Binding-site contacts:
Ligand atom C4 contacts residue GLU168 of chain 1.A at 4.1 Å.
Ligand atom C3 contacts residue GLU168 of chain 1.A at 4.2 Å.
Ligand atom C5 contacts residue ILE171 of chain 1.A at 4.1 Å (hydrophobic).
Ligand atom F9 contacts residue ARG167 of chain 1.A at 3.9 Å.
Ligand atom C2 contacts residue PRO164 of chain 1.A at 4.3 Å (hydrophobic).
Ligand atom O8 contacts residue PRO164 of chain 1.A at 3.5 Å.
Ligand atom C4 contacts residue ILE171 of chain 1.A at 4.3 Å (hydrophobic).
Ligand atom C2 contacts residue ARG167 of chain 1.A at 3.8 Å.
Ligand atom O7 contacts residue ASN159 of chain 1.A at 4.2 Å.
Ligand atom C3 contacts residue ARG167 of chain 1.A at 4.0 Å.
Ligand atom C6 contacts residue LEU158 of chain 1.A at 4.2 Å (hydrophobic).
Ligand atom C1 contacts residue ARG167 of chain 1.A at 3.4 Å.
Ligand atom O7 contacts residue ALA153 of chain 1.A at 3.9 Å.
Ligand atom C5 contacts residue LEU158 of chain 1.A at 4.3 Å (hydrophobic).
Ligand atom C6 contacts residue ARG167 of chain 1.A at 3.8 Å.
Ligand atom O7 contacts residue ARG167 of chain 1.A at 3.1 Å (salt-bridge).
Ligand atom C3 contacts residue PRO164 of chain 1.A at 4.0 Å (hydrophobic).
Ligand atom F9 contacts residue ILE171 of chain 1.A at 3.4 Å.
Ligand atom O7 contacts residue ASN152 of chain 1.A at 4.4 Å.
Ligand atom C1 contacts residue ALA153 of chain 1.A at 4.4 Å (hydrophobic).
Ligand atom C5 contacts residue ARG167 of chain 1.A at 3.8 Å.
Ligand atom C6 contacts residue ASN152 of chain 1.A at 3.8 Å.
Ligand atom F9 contacts residue GLU168 of chain 1.A at 3.4 Å.
Ligand atom C5 contacts residue ASN152 of chain 1.A at 4.3 Å.
Ligand atom C4 contacts residue ARG167 of chain 1.A at 3.8 Å.
Ligand atom O8 contacts residue ARG167 of chain 1.A at 3.7 Å.
Ligand atom C6 contacts residue ALA153 of chain 1.A at 4.3 Å (hydrophobic).

The protein below binds the small molecule below.
Small molecule (SMILES): Oc1ccc(F)cc1O

Sequence of chain 1.A:
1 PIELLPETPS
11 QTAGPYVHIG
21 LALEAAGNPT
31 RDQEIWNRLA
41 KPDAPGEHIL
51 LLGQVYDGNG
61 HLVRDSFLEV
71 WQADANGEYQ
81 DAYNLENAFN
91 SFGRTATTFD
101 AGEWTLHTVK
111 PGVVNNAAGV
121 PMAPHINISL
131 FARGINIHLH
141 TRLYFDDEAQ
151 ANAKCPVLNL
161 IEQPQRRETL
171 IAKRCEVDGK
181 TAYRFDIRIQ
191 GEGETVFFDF